The protein below binds the small molecule below.
Small molecule (SMILES): Nc1ncnc2c1ncn2[C@@H]1O[C@H](CO[P](=O)(O)O[P](=O)(O)NP(=O)(O)O)[C@@H](O)[C@H]1O

Sequence of chain 1.A:
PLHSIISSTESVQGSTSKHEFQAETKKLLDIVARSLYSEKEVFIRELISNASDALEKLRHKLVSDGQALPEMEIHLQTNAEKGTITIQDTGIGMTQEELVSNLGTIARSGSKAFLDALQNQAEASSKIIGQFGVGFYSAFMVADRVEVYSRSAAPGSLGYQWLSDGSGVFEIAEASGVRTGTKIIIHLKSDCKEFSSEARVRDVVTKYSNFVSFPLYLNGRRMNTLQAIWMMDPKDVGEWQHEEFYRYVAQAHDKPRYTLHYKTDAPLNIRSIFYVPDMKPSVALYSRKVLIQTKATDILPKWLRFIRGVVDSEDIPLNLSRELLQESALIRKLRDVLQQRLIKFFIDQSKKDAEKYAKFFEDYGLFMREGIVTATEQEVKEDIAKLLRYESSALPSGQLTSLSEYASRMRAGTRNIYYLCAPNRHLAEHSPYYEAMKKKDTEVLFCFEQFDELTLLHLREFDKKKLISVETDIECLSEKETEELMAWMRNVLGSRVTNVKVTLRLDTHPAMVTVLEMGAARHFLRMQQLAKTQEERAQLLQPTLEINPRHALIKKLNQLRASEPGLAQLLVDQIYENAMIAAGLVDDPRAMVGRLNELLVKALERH

Binding-site contacts:
Ligand atom O2A contacts residue ASN66 of chain 1.A at 2.5 Å (h-bond).
Ligand atom N7 contacts residue ASN66 of chain 1.A at 3.3 Å.
Ligand atom PG contacts residue MG1 of chain 1.C at 3.3 Å.
Ligand atom O2' contacts residue LYS73 of chain 1.A at 3.1 Å (salt-bridge).
Ligand atom O2A contacts residue PHE152 of chain 1.A at 3.5 Å (h-bond).
Ligand atom O1G contacts residue ARG349 of chain 1.A at 2.9 Å (salt-bridge).
Ligand atom O2B contacts residue GLY146 of chain 1.A at 3.3 Å.
Ligand atom O3' contacts residue GLY126 of chain 1.A at 3.1 Å (h-bond).
Ligand atom O2A contacts residue MG1 of chain 1.C at 2.8 Å.
Ligand atom O1A contacts residue VAL150 of chain 1.A at 3.3 Å (h-bond).
Ligand atom O3' contacts residue SER125 of chain 1.A at 3.4 Å.
Ligand atom O2' contacts residue GLY126 of chain 1.A at 3.2 Å (h-bond).
Ligand atom O1G contacts residue GLN147 of chain 1.A at 3.3 Å (h-bond).
Ligand atom N3B contacts residue PHE148 of chain 1.A at 3.2 Å (h-bond).
Ligand atom N3 contacts residue MET110 of chain 1.A at 3.4 Å (h-bond).
Ligand atom O2G contacts residue GLY151 of chain 1.A at 2.9 Å (h-bond).
Ligand atom O2G contacts residue GLY149 of chain 1.A at 3.3 Å (h-bond).
Ligand atom O2G contacts residue PHE148 of chain 1.A at 3.4 Å.
Ligand atom O3G contacts residue GLY151 of chain 1.A at 3.3 Å.
Ligand atom O1B contacts residue ASN66 of chain 1.A at 2.8 Å (h-bond).
Ligand atom N1 contacts residue ALA70 of chain 1.A at 3.4 Å.
Ligand atom N6 contacts residue ASP105 of chain 1.A at 3.3 Å (salt-bridge).
Ligand atom N3B contacts residue GLY149 of chain 1.A at 2.9 Å (h-bond).
Ligand atom O1A contacts residue GLY151 of chain 1.A at 2.6 Å (h-bond).
Ligand atom N3B contacts residue GLN147 of chain 1.A at 3.2 Å (h-bond).
Ligand atom O3A contacts residue GLY149 of chain 1.A at 3.3 Å.
Ligand atom O1A contacts residue GLY149 of chain 1.A at 3.3 Å.
Ligand atom O2G contacts residue VAL150 of chain 1.A at 3.3 Å (h-bond).
Ligand atom O2B contacts residue SER125 of chain 1.A at 3.3 Å.
Ligand atom O3G contacts residue MG1 of chain 1.C at 2.0 Å.
Ligand atom O3' contacts residue SER127 of chain 1.A at 3.3 Å (h-bond).
Ligand atom N6 contacts residue THR198 of chain 1.A at 3.4 Å.
Ligand atom O2B contacts residue SER127 of chain 1.A at 3.1 Å (h-bond).
Ligand atom O1A contacts residue PHE152 of chain 1.A at 2.7 Å (h-bond).
Ligand atom C5' contacts residue K1 of chain 1.D at 3.3 Å.
Ligand atom N1 contacts residue THR198 of chain 1.A at 2.9 Å (h-bond).
Ligand atom O1G contacts residue GLY146 of chain 1.A at 3.3 Å.
Ligand atom N3B contacts residue GLY146 of chain 1.A at 3.3 Å.
Ligand atom O1B contacts residue GLY146 of chain 1.A at 3.5 Å.
Ligand atom O1B contacts residue MG1 of chain 1.C at 2.2 Å.